Sequence of chain 6.A:
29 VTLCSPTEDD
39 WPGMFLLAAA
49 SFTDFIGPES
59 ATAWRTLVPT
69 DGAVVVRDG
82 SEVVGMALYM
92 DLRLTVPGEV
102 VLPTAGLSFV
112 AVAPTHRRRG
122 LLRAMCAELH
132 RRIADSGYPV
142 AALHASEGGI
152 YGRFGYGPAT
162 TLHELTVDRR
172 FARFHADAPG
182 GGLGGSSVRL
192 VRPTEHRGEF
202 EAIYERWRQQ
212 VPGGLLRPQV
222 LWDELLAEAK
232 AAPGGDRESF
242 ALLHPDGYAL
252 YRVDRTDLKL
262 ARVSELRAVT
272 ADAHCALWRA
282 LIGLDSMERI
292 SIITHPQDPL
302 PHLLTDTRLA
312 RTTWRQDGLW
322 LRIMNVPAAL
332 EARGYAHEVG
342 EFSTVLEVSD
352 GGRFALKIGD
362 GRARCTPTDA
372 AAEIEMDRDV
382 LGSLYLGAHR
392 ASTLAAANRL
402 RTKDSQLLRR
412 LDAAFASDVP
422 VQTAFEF

Binding-site contacts:
Ligand atom N1 contacts residue PHE50 of chain 6.A at 3.3 Å.
Ligand atom C14 contacts residue SER109 of chain 6.A at 3.5 Å.
Ligand atom C13 contacts residue SER109 of chain 6.A at 3.4 Å.
Ligand atom C3 contacts residue TRP62 of chain 6.A at 3.8 Å (hydrophobic).
Ligand atom C11 contacts residue PHE50 of chain 6.A at 3.7 Å (hydrophobic).
Ligand atom O1 contacts residue PHE53 of chain 6.A at 3.5 Å.
Ligand atom C2 contacts residue PHE110 of chain 6.A at 3.5 Å (hydrophobic).
Ligand atom N1 contacts residue COA1 of chain 6.B at 2.9 Å.
Ligand atom C8 contacts residue COA1 of chain 6.B at 3.6 Å.
Ligand atom C11 contacts residue ASP52 of chain 6.A at 3.3 Å.
Ligand atom C6 contacts residue PHE110 of chain 6.A at 3.6 Å (hydrophobic).
Ligand atom O1 contacts residue ILE54 of chain 6.A at 3.0 Å (h-bond).
Ligand atom N2 contacts residue PHE50 of chain 6.A at 3.5 Å.
Ligand atom C9 contacts residue ASP52 of chain 6.A at 3.7 Å.
Ligand atom O3 contacts residue COA1 of chain 6.B at 3.5 Å.
Ligand atom C6 contacts residue PHE50 of chain 6.A at 3.5 Å (hydrophobic).
Ligand atom O contacts residue ALA59 of chain 6.A at 3.3 Å (h-bond).
Ligand atom C contacts residue ALA59 of chain 6.A at 3.2 Å (hydrophobic).
Ligand atom C12 contacts residue TRP62 of chain 6.A at 3.6 Å (hydrophobic).
Ligand atom C contacts residue ARG63 of chain 6.A at 3.8 Å.
Ligand atom O contacts residue TRP62 of chain 6.A at 3.7 Å.
Ligand atom O3 contacts residue SER147 of chain 6.A at 3.4 Å.
Ligand atom C14 contacts residue TRP62 of chain 6.A at 3.6 Å (hydrophobic).
Ligand atom O1 contacts residue ASP52 of chain 6.A at 3.7 Å.
Ligand atom C7 contacts residue PHE50 of chain 6.A at 3.5 Å (hydrophobic).
Ligand atom O contacts residue PHE110 of chain 6.A at 3.6 Å.
Ligand atom C8 contacts residue PHE50 of chain 6.A at 3.5 Å (hydrophobic).
Ligand atom C10 contacts residue ASP52 of chain 6.A at 3.4 Å.
Ligand atom C1 contacts residue PHE110 of chain 6.A at 3.4 Å (hydrophobic).
Ligand atom N2 contacts residue ASP52 of chain 6.A at 2.7 Å (salt-bridge).
Ligand atom C10 contacts residue PHE50 of chain 6.A at 3.4 Å (hydrophobic).
Ligand atom C4 contacts residue PHE50 of chain 6.A at 3.7 Å (hydrophobic).
Ligand atom O4 contacts residue PHE53 of chain 6.A at 3.3 Å.
Ligand atom C9 contacts residue PHE50 of chain 6.A at 3.6 Å (hydrophobic).
Ligand atom C5 contacts residue PHE50 of chain 6.A at 3.6 Å (hydrophobic).
Ligand atom C6 contacts residue SER109 of chain 6.A at 3.7 Å.
Ligand atom C13 contacts residue TRP62 of chain 6.A at 3.5 Å (hydrophobic).
Ligand atom O4 contacts residue PHE110 of chain 6.A at 3.4 Å.
Ligand atom C15 contacts residue PHE110 of chain 6.A at 3.8 Å (hydrophobic).
Ligand atom C13 contacts residue PHE428 of chain 6.A at 3.7 Å (hydrophobic).

The small molecule below binds the protein below.
Small molecule (SMILES): COc1cccc(N(C)S(=O)(=O)c2ccc3[nH]c(=O)c(=O)[nH]c3c2)c1